The protein below binds the small molecule below.
Small molecule (SMILES): O=C(O)c1cc([N+](=O)[O-])ccc1NCCc1c[nH]c2cc(Cl)ccc12

Binding-site contacts:
Ligand atom O08 contacts residue ALA149 of chain 1.A at 3.3 Å.
Ligand atom O08 contacts residue VAL154 of chain 1.A at 3.7 Å.
Ligand atom C17 contacts residue LEU55 of chain 1.A at 3.7 Å (hydrophobic).
Ligand atom C06 contacts residue LEU78 of chain 1.A at 3.6 Å (hydrophobic).
Ligand atom C17 contacts residue VAL64 of chain 1.A at 3.3 Å (hydrophobic).
Ligand atom C20 contacts residue ILE63 of chain 1.A at 3.6 Å (hydrophobic).
Ligand atom N13 contacts residue PHE80 of chain 1.A at 3.8 Å.
Ligand atom C16 contacts residue ILE63 of chain 1.A at 3.6 Å (hydrophobic).
Ligand atom O09 contacts residue ALA149 of chain 1.A at 3.6 Å.
Ligand atom O08 contacts residue PHE152 of chain 1.A at 3.8 Å.
Ligand atom O09 contacts residue ILE35 of chain 1.A at 3.6 Å.
Ligand atom O01 contacts residue ASP145 of chain 1.A at 3.3 Å (salt-bridge).
Ligand atom C04 contacts residue PHE146 of chain 1.A at 3.8 Å (hydrophobic).
Ligand atom C14 contacts residue LEU55 of chain 1.A at 3.8 Å (hydrophobic).
Ligand atom N18 contacts residue LEU58 of chain 1.A at 3.0 Å (h-bond).
Ligand atom C02 contacts residue PHE146 of chain 1.A at 3.4 Å (hydrophobic).
Ligand atom C25 contacts residue LEU58 of chain 1.A at 3.2 Å (hydrophobic).
Ligand atom C17 contacts residue ILE63 of chain 1.A at 3.7 Å (hydrophobic).
Ligand atom C11 contacts residue LEU148 of chain 1.A at 3.7 Å (hydrophobic).
Ligand atom C19 contacts residue ILE63 of chain 1.A at 3.6 Å (hydrophobic).
Ligand atom C05 contacts residue PHE146 of chain 1.A at 3.8 Å (hydrophobic).
Ligand atom CL24 contacts residue CYS118 of chain 1.A at 3.7 Å.
Ligand atom C05 contacts residue LEU78 of chain 1.A at 3.4 Å (hydrophobic).
Ligand atom O01 contacts residue PHE146 of chain 1.A at 2.9 Å (h-bond).
Ligand atom C02 contacts residue PHE80 of chain 1.A at 3.6 Å (hydrophobic).
Ligand atom O01 contacts residue PHE80 of chain 1.A at 3.6 Å.
Ligand atom O09 contacts residue LEU78 of chain 1.A at 3.8 Å.
Ligand atom O08 contacts residue ILE52 of chain 1.A at 3.5 Å.
Ligand atom C19 contacts residue LEU55 of chain 1.A at 3.9 Å (hydrophobic).
Ligand atom C21 contacts residue PHE146 of chain 1.A at 3.8 Å (hydrophobic).
Ligand atom C04 contacts residue LEU78 of chain 1.A at 3.8 Å (hydrophobic).
Ligand atom O03 contacts residue LYS33 of chain 1.A at 2.5 Å (salt-bridge).
Ligand atom N18 contacts residue LEU55 of chain 1.A at 3.1 Å (h-bond).
Ligand atom C19 contacts residue LEU58 of chain 1.A at 3.4 Å (hydrophobic).
Ligand atom N07 contacts residue ALA149 of chain 1.A at 3.8 Å.
Ligand atom O03 contacts residue ASP145 of chain 1.A at 3.8 Å.
Ligand atom C02 contacts residue LYS33 of chain 1.A at 3.7 Å.
Ligand atom O08 contacts residue LEU148 of chain 1.A at 3.6 Å.
Ligand atom C22 contacts residue VAL123 of chain 1.A at 3.6 Å (hydrophobic).
Ligand atom N18 contacts residue ILE63 of chain 1.A at 3.7 Å.

Sequence of chain 1.A:
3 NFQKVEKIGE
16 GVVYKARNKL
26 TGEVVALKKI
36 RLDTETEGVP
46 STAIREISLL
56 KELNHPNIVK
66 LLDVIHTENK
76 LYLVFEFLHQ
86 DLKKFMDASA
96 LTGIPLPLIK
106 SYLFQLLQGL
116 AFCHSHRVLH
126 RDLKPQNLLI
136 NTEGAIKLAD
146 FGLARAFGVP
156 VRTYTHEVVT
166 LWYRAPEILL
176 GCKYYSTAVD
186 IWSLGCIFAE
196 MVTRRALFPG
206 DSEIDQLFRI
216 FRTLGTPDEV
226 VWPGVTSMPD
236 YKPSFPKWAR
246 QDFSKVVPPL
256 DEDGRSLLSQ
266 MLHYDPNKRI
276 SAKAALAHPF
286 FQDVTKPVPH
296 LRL